This small molecule binds to this protein.
Small molecule (SMILES): O[C@@H]1[C@@H](O)[C@H](O)OC[C@H]1O

Binding-site contacts:
Ligand atom O3 contacts residue ASP107 of chain 2.A at 2.6 Å (salt-bridge).
Ligand atom O3 contacts residue TYR82 of chain 2.A at 3.6 Å.
Ligand atom O2 contacts residue ASP107 of chain 2.A at 2.6 Å (salt-bridge).
Ligand atom C2 contacts residue GLN255 of chain 2.A at 4.1 Å.
Ligand atom C3 contacts residue TRP33 of chain 2.A at 4.0 Å (hydrophobic).
Ligand atom O4 contacts residue HIS26 of chain 2.A at 2.7 Å (h-bond).
Ligand atom C4 contacts residue HIS26 of chain 2.A at 3.5 Å.
Ligand atom O1 contacts residue THR208 of chain 2.A at 4.0 Å.
Ligand atom C3 contacts residue ASN155 of chain 2.A at 4.2 Å.
Ligand atom C5 contacts residue SER209 of chain 2.A at 4.2 Å.
Ligand atom O5 contacts residue SER209 of chain 2.A at 3.5 Å.
Ligand atom C2 contacts residue ASN155 of chain 2.A at 4.0 Å.
Ligand atom C3 contacts residue TYR32 of chain 2.A at 3.9 Å (hydrophobic).
Ligand atom O1 contacts residue GLN255 of chain 2.A at 3.2 Å (h-bond).
Ligand atom O5 contacts residue ALA210 of chain 2.A at 3.0 Å (h-bond).
Ligand atom C2 contacts residue ARG159 of chain 2.A at 3.5 Å.
Ligand atom O1 contacts residue SER209 of chain 2.A at 3.6 Å.
Ligand atom O2 contacts residue GLN255 of chain 2.A at 3.2 Å (h-bond).
Ligand atom C3 contacts residue ASP107 of chain 2.A at 3.4 Å.
Ligand atom O2 contacts residue ASN155 of chain 2.A at 3.6 Å.
Ligand atom O1 contacts residue ARG159 of chain 2.A at 2.5 Å (salt-bridge).
Ligand atom O4 contacts residue TRP33 of chain 2.A at 2.8 Å (h-bond).
Ligand atom C1 contacts residue ASP235 of chain 2.A at 3.2 Å.
Ligand atom C1 contacts residue ARG159 of chain 2.A at 3.6 Å.
Ligand atom C4 contacts residue TRP33 of chain 2.A at 3.9 Å (hydrophobic).
Ligand atom O3 contacts residue ASN155 of chain 2.A at 3.3 Å (h-bond).
Ligand atom C5 contacts residue ALA210 of chain 2.A at 3.8 Å (hydrophobic).
Ligand atom O2 contacts residue TYR32 of chain 2.A at 3.5 Å (h-bond).
Ligand atom C1 contacts residue GLN255 of chain 2.A at 3.7 Å.
Ligand atom O3 contacts residue TRP33 of chain 2.A at 4.1 Å.
Ligand atom C1 contacts residue ALA210 of chain 2.A at 3.9 Å (hydrophobic).
Ligand atom O1 contacts residue ASP235 of chain 2.A at 2.6 Å (salt-bridge).
Ligand atom O1 contacts residue ALA210 of chain 2.A at 3.6 Å.
Ligand atom C2 contacts residue ASP107 of chain 2.A at 3.7 Å.
Ligand atom O2 contacts residue ARG159 of chain 2.A at 3.5 Å (salt-bridge).
Ligand atom O5 contacts residue ASP235 of chain 2.A at 3.6 Å (salt-bridge).
Ligand atom O3 contacts residue HIS26 of chain 2.A at 3.9 Å.
Ligand atom C1 contacts residue TYR32 of chain 2.A at 4.1 Å (hydrophobic).
Ligand atom C2 contacts residue TYR32 of chain 2.A at 4.1 Å (hydrophobic).
Ligand atom C5 contacts residue TYR32 of chain 2.A at 4.1 Å (hydrophobic).

Sequence of chain 2.A:
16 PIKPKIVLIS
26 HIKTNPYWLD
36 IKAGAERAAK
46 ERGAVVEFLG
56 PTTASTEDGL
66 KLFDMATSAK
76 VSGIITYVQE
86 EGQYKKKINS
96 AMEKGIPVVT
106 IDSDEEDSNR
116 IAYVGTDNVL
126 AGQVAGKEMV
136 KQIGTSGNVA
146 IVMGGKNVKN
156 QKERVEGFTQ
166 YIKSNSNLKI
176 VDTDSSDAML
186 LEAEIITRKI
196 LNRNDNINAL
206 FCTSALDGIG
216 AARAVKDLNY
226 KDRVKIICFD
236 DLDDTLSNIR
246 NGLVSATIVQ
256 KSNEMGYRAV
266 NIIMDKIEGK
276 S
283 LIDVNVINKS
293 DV